Sequence of chain 1.A:
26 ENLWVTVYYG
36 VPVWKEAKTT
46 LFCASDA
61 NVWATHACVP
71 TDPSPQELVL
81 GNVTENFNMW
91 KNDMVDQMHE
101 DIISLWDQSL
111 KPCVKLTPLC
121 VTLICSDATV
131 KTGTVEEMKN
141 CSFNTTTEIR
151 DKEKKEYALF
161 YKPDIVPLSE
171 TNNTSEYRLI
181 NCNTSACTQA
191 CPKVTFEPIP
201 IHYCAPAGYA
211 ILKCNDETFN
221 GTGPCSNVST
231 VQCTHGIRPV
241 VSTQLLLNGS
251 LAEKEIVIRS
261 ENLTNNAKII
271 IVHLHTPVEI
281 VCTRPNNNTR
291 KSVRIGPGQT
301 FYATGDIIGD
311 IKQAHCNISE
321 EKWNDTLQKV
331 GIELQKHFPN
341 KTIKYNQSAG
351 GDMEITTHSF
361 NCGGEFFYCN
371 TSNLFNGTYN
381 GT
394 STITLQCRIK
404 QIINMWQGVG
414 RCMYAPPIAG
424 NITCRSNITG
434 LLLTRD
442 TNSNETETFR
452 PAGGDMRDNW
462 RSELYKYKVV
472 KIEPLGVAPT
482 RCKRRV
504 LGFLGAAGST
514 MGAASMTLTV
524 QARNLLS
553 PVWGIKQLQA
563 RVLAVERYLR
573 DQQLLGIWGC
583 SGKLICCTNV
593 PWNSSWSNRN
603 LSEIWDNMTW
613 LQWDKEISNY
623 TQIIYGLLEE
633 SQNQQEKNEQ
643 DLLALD

Binding-site contacts:
Ligand atom C5 contacts residue ASN346 of chain 1.A at 3.7 Å.
Ligand atom O5 contacts residue ASN346 of chain 1.A at 2.3 Å (h-bond).
Ligand atom C6 contacts residue ARG451 of chain 1.A at 4.1 Å.
Ligand atom O7 contacts residue ASN346 of chain 1.A at 3.1 Å (h-bond).
Ligand atom C8 contacts residue ASN346 of chain 1.A at 4.5 Å.
Ligand atom C8 contacts residue LYS344 of chain 1.A at 4.2 Å.
Ligand atom C2 contacts residue ASN346 of chain 1.A at 2.5 Å.
Ligand atom N2 contacts residue ASN346 of chain 1.A at 3.0 Å (h-bond).
Ligand atom C7 contacts residue ASN346 of chain 1.A at 3.3 Å.
Ligand atom C3 contacts residue ASN346 of chain 1.A at 3.8 Å.
Ligand atom O5 contacts residue ARG451 of chain 1.A at 3.1 Å (salt-bridge).
Ligand atom O7 contacts residue LYS344 of chain 1.A at 3.5 Å.
Ligand atom C5 contacts residue ARG451 of chain 1.A at 4.3 Å.
Ligand atom C1 contacts residue ASN346 of chain 1.A at 1.4 Å.
Ligand atom C4 contacts residue ASN346 of chain 1.A at 4.2 Å.
Ligand atom C1 contacts residue ARG451 of chain 1.A at 3.8 Å.
Ligand atom C7 contacts residue LYS344 of chain 1.A at 4.2 Å.

The protein below binds the small molecule below.
Small molecule (SMILES): CC(=O)N[C@@H]1[C@@H](O)[C@H](O)[C@@H](CO)O[C@H]1O